Sequence of chain 1.B:
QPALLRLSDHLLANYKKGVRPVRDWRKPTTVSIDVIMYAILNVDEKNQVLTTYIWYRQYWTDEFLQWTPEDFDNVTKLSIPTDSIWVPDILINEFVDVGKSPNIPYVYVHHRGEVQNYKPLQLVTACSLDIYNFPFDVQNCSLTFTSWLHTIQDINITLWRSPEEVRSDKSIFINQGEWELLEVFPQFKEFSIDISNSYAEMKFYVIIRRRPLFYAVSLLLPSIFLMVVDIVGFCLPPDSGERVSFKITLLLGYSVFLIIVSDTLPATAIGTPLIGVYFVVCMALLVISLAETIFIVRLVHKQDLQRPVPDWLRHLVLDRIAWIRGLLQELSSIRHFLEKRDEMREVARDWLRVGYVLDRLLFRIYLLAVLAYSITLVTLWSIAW

Binding-site contacts:
Ligand atom C5 contacts residue ASN140 of chain 1.B at 3.6 Å.
Ligand atom O5 contacts residue ASN140 of chain 1.B at 2.3 Å (h-bond).
Ligand atom C7 contacts residue GLN187 of chain 1.B at 4.1 Å.
Ligand atom C8 contacts residue TYR205 of chain 1.B at 3.7 Å (hydrophobic).
Ligand atom C7 contacts residue ASN140 of chain 1.B at 3.7 Å.
Ligand atom O3 contacts residue GLN187 of chain 1.B at 4.3 Å.
Ligand atom O6 contacts residue TYR205 of chain 1.B at 3.3 Å (h-bond).
Ligand atom C7 contacts residue TYR205 of chain 1.B at 3.6 Å (hydrophobic).
Ligand atom C3 contacts residue ASN140 of chain 1.B at 3.8 Å.
Ligand atom C1 contacts residue TYR205 of chain 1.B at 3.6 Å (hydrophobic).
Ligand atom O7 contacts residue GLN187 of chain 1.B at 3.2 Å (h-bond).
Ligand atom C4 contacts residue ASN140 of chain 1.B at 4.2 Å.
Ligand atom N2 contacts residue ASN140 of chain 1.B at 2.9 Å (h-bond).
Ligand atom C1 contacts residue ASN140 of chain 1.B at 1.4 Å.
Ligand atom O4 contacts residue TYR205 of chain 1.B at 4.3 Å.
Ligand atom C5 contacts residue TYR205 of chain 1.B at 3.6 Å (hydrophobic).
Ligand atom C2 contacts residue GLN187 of chain 1.B at 4.2 Å.
Ligand atom N2 contacts residue ILE207 of chain 1.B at 4.4 Å.
Ligand atom C8 contacts residue ILE207 of chain 1.B at 3.6 Å (hydrophobic).
Ligand atom C6 contacts residue TYR205 of chain 1.B at 4.1 Å (hydrophobic).
Ligand atom C2 contacts residue ASN140 of chain 1.B at 2.4 Å.
Ligand atom C7 contacts residue ILE207 of chain 1.B at 4.5 Å (hydrophobic).
Ligand atom O7 contacts residue TYR205 of chain 1.B at 2.9 Å (h-bond).
Ligand atom O7 contacts residue ASN140 of chain 1.B at 4.2 Å.
Ligand atom O5 contacts residue TYR205 of chain 1.B at 3.9 Å.

A small-molecule ligand and the protein it binds are described below.
Small molecule (SMILES): CC(=O)N[C@H]1[C@H](O[C@H]2[C@H](O)[C@@H](NC(C)=O)CO[C@@H]2CO)O[C@H](CO)[C@@H](O)[C@@H]1O